Binding-site contacts:
Ligand atom C7 contacts residue ASN318 of chain 1.A at 3.1 Å.
Ligand atom C1 contacts residue ASN318 of chain 1.A at 1.4 Å.
Ligand atom C8 contacts residue GLY314 of chain 1.A at 3.5 Å.
Ligand atom C8 contacts residue PHE313 of chain 1.A at 3.6 Å (hydrophobic).
Ligand atom C4 contacts residue ASN318 of chain 1.A at 4.2 Å.
Ligand atom C3 contacts residue ASN318 of chain 1.A at 3.8 Å.
Ligand atom C7 contacts residue PHE317 of chain 1.A at 4.4 Å (hydrophobic).
Ligand atom C7 contacts residue GLY314 of chain 1.A at 4.0 Å.
Ligand atom C5 contacts residue ASN318 of chain 1.A at 3.7 Å.
Ligand atom N2 contacts residue ASN318 of chain 1.A at 2.9 Å (h-bond).
Ligand atom C8 contacts residue PHE317 of chain 1.A at 3.8 Å (hydrophobic).
Ligand atom C8 contacts residue ASN318 of chain 1.A at 4.3 Å.
Ligand atom O7 contacts residue ASN318 of chain 1.A at 3.0 Å (h-bond).
Ligand atom O5 contacts residue ASN318 of chain 1.A at 2.4 Å (h-bond).
Ligand atom O4 contacts residue SER346 of chain 1.A at 4.5 Å.
Ligand atom O7 contacts residue GLY314 of chain 1.A at 3.5 Å.
Ligand atom C2 contacts residue ASN318 of chain 1.A at 2.5 Å.

Sequence of chain 1.A:
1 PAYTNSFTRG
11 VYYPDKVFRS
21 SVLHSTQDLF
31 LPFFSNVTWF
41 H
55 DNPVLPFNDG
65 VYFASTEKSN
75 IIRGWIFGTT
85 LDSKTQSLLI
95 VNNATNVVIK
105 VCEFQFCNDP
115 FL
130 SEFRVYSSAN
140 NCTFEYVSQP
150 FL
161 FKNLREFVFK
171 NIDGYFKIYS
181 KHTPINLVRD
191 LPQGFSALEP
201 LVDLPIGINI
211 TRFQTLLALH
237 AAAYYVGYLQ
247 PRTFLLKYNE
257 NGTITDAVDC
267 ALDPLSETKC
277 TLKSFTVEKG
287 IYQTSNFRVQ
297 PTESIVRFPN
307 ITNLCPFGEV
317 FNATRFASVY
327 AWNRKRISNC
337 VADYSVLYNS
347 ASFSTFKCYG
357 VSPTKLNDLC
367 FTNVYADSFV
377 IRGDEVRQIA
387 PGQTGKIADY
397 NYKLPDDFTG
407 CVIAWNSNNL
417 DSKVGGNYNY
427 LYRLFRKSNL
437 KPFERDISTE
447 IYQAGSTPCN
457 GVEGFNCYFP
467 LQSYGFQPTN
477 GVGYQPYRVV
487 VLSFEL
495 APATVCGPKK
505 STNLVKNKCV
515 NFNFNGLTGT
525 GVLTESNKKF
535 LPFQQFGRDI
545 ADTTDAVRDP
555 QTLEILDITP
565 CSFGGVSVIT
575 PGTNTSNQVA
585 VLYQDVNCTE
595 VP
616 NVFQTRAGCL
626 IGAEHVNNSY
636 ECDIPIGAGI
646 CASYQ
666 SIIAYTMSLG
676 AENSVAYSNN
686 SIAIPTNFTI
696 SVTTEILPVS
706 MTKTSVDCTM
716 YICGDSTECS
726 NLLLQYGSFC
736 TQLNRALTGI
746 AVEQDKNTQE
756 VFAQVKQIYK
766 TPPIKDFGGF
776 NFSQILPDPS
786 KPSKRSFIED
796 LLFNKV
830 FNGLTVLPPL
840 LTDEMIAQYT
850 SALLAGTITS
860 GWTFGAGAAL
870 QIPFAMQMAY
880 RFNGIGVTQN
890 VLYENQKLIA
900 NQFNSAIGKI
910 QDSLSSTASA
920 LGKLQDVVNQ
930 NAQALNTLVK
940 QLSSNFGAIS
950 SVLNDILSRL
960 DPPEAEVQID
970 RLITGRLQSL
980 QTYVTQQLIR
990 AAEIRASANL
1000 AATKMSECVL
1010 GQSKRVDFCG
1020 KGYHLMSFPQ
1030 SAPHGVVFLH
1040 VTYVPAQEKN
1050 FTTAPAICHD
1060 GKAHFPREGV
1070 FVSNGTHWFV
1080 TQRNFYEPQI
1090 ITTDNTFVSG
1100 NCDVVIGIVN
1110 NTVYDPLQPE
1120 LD

This small molecule binds to this protein.
Small molecule (SMILES): CC(=O)N[C@@H]1[C@@H](O)[C@H](O)[C@@H](CO)O[C@H]1O